Sequence of chain 1.A:
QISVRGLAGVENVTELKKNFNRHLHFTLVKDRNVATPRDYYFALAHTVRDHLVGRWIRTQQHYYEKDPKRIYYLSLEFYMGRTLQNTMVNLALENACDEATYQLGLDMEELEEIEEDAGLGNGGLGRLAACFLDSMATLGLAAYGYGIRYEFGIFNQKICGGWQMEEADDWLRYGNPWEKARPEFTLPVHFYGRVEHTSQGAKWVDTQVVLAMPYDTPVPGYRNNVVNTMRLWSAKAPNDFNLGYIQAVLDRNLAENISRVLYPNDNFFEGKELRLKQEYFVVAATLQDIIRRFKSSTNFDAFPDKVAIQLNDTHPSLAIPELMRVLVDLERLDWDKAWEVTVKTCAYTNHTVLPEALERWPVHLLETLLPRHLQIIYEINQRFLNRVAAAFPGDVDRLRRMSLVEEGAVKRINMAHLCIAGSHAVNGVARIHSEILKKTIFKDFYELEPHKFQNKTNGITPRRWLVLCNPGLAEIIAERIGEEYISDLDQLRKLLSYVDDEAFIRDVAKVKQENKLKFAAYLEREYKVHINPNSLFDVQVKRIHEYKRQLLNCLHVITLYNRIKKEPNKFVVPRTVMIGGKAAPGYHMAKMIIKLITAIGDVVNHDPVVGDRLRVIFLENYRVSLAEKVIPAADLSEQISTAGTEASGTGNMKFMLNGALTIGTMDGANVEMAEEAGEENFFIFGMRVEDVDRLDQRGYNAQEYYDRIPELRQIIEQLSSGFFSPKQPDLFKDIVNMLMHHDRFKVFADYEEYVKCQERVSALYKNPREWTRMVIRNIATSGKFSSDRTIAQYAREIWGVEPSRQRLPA

Binding-site contacts:
Ligand atom O7 contacts residue HIS377 of chain 1.A at 3.1 Å.
Ligand atom C6 contacts residue ASN484 of chain 1.A at 3.2 Å.
Ligand atom O6 contacts residue HIS377 of chain 1.A at 2.7 Å (h-bond).
Ligand atom C3 contacts residue GLY675 of chain 1.A at 3.9 Å.
Ligand atom N2 contacts residue LEU136 of chain 1.A at 3.7 Å.
Ligand atom C1 contacts residue ASN284 of chain 1.A at 3.9 Å.
Ligand atom O6 contacts residue ASN484 of chain 1.A at 2.7 Å (h-bond).
Ligand atom O3 contacts residue ALA673 of chain 1.A at 3.4 Å (h-bond).
Ligand atom C5 contacts residue LEU136 of chain 1.A at 3.9 Å (hydrophobic).
Ligand atom C2 contacts residue GLU672 of chain 1.A at 3.9 Å.
Ligand atom C3 contacts residue GLU672 of chain 1.A at 3.4 Å.
Ligand atom O4 contacts residue GLY675 of chain 1.A at 2.7 Å (h-bond).
Ligand atom O3 contacts residue GLU672 of chain 1.A at 2.7 Å (salt-bridge).
Ligand atom C8 contacts residue ASN284 of chain 1.A at 3.6 Å.
Ligand atom C2 contacts residue HIS377 of chain 1.A at 3.6 Å.
Ligand atom C9 contacts residue THR378 of chain 1.A at 3.7 Å.
Ligand atom O6 contacts residue LEU139 of chain 1.A at 3.7 Å.
Ligand atom O5 contacts residue LEU136 of chain 1.A at 3.7 Å.
Ligand atom C8 contacts residue HIS377 of chain 1.A at 3.9 Å.
Ligand atom O3 contacts residue SER674 of chain 1.A at 3.1 Å (h-bond).
Ligand atom O5 contacts residue HIS377 of chain 1.A at 3.8 Å.
Ligand atom O2 contacts residue GLU672 of chain 1.A at 3.2 Å (salt-bridge).
Ligand atom C6 contacts residue GLY135 of chain 1.A at 3.7 Å.
Ligand atom C9 contacts residue ASN284 of chain 1.A at 3.8 Å.
Ligand atom O3 contacts residue GLY675 of chain 1.A at 3.2 Å (h-bond).
Ligand atom C2 contacts residue ASN284 of chain 1.A at 3.8 Å.
Ligand atom O4 contacts residue SER674 of chain 1.A at 3.4 Å.
Ligand atom C9 contacts residue ASP339 of chain 1.A at 3.9 Å.
Ligand atom N2 contacts residue ASN284 of chain 1.A at 3.2 Å (h-bond).
Ligand atom O2 contacts residue TYR573 of chain 1.A at 3.0 Å (h-bond).
Ligand atom C6 contacts residue HIS377 of chain 1.A at 3.6 Å.
Ligand atom C5 contacts residue GLY135 of chain 1.A at 3.8 Å.
Ligand atom N1 contacts residue ASN284 of chain 1.A at 3.5 Å (h-bond).
Ligand atom C4 contacts residue GLY675 of chain 1.A at 3.7 Å.
Ligand atom O4 contacts residue ASN484 of chain 1.A at 3.4 Å (h-bond).
Ligand atom O2 contacts residue ASN284 of chain 1.A at 2.6 Å (h-bond).
Ligand atom O6 contacts residue VAL455 of chain 1.A at 3.8 Å.
Ligand atom C6 contacts residue LEU139 of chain 1.A at 3.9 Å (hydrophobic).
Ligand atom C7 contacts residue ASN284 of chain 1.A at 3.4 Å.
Ligand atom O7 contacts residue ASN284 of chain 1.A at 3.8 Å.

This small molecule binds to this protein.
Small molecule (SMILES): Cc1nnc([C@@H]2O[C@H](CO)[C@@H](O)[C@H](O)[C@H]2O)o1